This protein binds this small molecule.
Small molecule (SMILES): CC(=O)N[C@@H]1[C@@H](O)[C@H](O)[C@@H](CO)O[C@H]1O

Sequence of chain 1.A:
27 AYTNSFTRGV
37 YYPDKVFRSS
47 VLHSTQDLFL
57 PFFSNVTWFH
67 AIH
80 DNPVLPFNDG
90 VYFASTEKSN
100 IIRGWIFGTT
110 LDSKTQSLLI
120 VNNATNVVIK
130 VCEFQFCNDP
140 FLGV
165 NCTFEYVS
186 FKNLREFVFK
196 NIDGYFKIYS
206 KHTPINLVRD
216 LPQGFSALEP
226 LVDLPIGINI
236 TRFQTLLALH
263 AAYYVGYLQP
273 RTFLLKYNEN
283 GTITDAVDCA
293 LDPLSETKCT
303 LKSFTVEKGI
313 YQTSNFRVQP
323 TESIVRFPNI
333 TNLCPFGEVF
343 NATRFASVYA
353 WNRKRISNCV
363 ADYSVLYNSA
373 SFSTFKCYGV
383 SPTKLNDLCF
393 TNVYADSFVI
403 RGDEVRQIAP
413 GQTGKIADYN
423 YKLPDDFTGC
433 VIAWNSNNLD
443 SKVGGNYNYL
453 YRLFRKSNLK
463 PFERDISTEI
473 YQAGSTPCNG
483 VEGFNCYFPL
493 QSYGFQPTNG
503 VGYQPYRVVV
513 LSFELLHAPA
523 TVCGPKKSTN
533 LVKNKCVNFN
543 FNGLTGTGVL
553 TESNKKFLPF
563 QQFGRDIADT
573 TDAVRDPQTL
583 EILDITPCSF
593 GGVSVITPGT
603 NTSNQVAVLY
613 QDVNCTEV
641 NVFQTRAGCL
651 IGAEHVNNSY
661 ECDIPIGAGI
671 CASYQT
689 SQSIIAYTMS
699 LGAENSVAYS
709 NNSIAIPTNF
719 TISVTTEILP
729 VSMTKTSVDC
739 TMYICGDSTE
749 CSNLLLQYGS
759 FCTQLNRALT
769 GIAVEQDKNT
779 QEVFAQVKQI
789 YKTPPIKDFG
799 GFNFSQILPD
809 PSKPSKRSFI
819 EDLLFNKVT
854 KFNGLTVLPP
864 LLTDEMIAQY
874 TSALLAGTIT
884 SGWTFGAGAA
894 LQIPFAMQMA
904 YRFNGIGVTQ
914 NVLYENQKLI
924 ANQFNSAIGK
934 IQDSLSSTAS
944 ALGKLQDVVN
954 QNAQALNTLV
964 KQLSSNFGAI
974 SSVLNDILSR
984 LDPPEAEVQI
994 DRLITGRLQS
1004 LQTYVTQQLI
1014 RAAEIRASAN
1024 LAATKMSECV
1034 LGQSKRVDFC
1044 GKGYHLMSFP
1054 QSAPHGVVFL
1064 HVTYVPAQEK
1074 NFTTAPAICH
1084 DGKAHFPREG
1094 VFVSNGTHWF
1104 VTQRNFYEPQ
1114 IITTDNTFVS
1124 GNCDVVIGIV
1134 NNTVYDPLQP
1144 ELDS

Binding-site contacts:
Ligand atom C2 contacts residue ASN1074 of chain 1.A at 2.5 Å.
Ligand atom C5 contacts residue ASN1074 of chain 1.A at 3.7 Å.
Ligand atom C7 contacts residue GLN895 of chain 1.B at 4.3 Å.
Ligand atom O7 contacts residue GLN895 of chain 1.B at 3.7 Å.
Ligand atom C1 contacts residue ALA706 of chain 1.A at 4.4 Å (hydrophobic).
Ligand atom C7 contacts residue ASN1074 of chain 1.A at 3.1 Å.
Ligand atom C8 contacts residue ALA713 of chain 1.A at 3.4 Å (hydrophobic).
Ligand atom O7 contacts residue ALA706 of chain 1.A at 4.0 Å.
Ligand atom O5 contacts residue ALA706 of chain 1.A at 4.4 Å.
Ligand atom N2 contacts residue ASN1074 of chain 1.A at 3.0 Å (h-bond).
Ligand atom C5 contacts residue ALA706 of chain 1.A at 3.8 Å (hydrophobic).
Ligand atom C4 contacts residue ASN1074 of chain 1.A at 4.2 Å.
Ligand atom O5 contacts residue ASN1074 of chain 1.A at 2.4 Å (h-bond).
Ligand atom C8 contacts residue GLN895 of chain 1.B at 4.2 Å.
Ligand atom C3 contacts residue ASN1074 of chain 1.A at 3.9 Å.
Ligand atom C1 contacts residue ASN1074 of chain 1.A at 1.7 Å.
Ligand atom C8 contacts residue ASN1074 of chain 1.A at 3.7 Å.
Ligand atom O7 contacts residue ASN1074 of chain 1.A at 3.3 Å (h-bond).

Sequence of chain 1.B:
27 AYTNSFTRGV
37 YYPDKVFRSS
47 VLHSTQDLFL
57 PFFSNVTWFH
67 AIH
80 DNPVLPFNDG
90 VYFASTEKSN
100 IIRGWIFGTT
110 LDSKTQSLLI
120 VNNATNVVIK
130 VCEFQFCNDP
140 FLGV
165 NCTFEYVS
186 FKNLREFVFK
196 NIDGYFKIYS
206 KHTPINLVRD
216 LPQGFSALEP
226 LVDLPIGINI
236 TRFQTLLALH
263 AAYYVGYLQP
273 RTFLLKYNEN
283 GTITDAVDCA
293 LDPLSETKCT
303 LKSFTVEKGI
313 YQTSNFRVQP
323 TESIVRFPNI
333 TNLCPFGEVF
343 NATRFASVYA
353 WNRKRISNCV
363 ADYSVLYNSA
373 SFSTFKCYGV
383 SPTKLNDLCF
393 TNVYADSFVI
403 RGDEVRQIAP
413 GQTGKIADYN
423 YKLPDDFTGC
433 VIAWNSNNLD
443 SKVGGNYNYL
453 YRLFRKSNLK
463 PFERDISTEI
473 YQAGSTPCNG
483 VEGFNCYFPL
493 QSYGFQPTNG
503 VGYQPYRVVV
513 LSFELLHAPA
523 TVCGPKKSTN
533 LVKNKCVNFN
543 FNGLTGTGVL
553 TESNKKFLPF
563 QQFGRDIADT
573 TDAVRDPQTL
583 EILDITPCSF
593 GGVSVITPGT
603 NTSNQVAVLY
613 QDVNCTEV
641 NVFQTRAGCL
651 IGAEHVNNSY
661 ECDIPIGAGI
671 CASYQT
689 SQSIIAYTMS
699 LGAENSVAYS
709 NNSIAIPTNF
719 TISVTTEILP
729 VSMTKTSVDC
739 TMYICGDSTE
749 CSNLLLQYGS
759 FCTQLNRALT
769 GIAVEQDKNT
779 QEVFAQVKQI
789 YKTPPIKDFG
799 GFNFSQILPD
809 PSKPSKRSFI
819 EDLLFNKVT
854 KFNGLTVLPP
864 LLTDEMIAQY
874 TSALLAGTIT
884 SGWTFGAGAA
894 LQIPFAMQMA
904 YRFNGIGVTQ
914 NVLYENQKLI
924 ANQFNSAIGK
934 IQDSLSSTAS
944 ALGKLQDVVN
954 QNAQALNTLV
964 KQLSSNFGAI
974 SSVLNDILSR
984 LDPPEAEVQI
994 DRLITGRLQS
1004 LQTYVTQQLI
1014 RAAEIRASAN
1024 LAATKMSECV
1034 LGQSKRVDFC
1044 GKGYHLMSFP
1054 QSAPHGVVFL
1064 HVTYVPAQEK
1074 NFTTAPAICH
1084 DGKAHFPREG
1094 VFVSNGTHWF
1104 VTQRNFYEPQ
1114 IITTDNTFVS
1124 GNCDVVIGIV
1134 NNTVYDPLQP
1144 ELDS